Binding-site contacts:
Ligand atom C2 contacts residue ASN12 of chain 5.I at 3.2 Å.
Ligand atom O7 contacts residue ASN12 of chain 5.I at 3.7 Å.
Ligand atom N2 contacts residue ASN12 of chain 5.I at 3.8 Å.
Ligand atom C7 contacts residue ASN12 of chain 5.I at 3.9 Å.
Ligand atom C1 contacts residue ASN12 of chain 5.I at 2.1 Å.
Ligand atom O5 contacts residue ASN12 of chain 5.I at 2.6 Å (h-bond).
Ligand atom C5 contacts residue ASN12 of chain 5.I at 4.0 Å.

A small-molecule ligand and the protein it binds are described below.
Small molecule (SMILES): CC(=O)N[C@H]1[C@H](O[C@H]2[C@H](O)[C@@H](NC(C)=O)CO[C@@H]2CO)O[C@H](CO)[C@@H](O)[C@@H]1O

Sequence of chain 5.I:
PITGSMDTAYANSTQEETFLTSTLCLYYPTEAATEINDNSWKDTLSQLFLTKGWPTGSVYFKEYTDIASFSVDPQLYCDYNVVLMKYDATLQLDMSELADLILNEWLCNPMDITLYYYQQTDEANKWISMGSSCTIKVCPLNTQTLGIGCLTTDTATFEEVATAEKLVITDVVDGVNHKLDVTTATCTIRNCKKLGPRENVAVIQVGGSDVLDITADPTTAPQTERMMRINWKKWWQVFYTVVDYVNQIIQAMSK